The protein below binds the small molecule below.
Small molecule (SMILES): CC(=O)N[C@@H]1[C@@H](O)[C@H](O)[C@@H](CO)O[C@H]1O

Binding-site contacts:
Ligand atom O7 contacts residue ASN62 of chain 1.D at 3.6 Å (h-bond).
Ligand atom C7 contacts residue ASN62 of chain 1.D at 3.4 Å.
Ligand atom C2 contacts residue ASN62 of chain 1.D at 2.4 Å.
Ligand atom C4 contacts residue ASN62 of chain 1.D at 4.2 Å.
Ligand atom N2 contacts residue ASN62 of chain 1.D at 2.9 Å (h-bond).
Ligand atom C3 contacts residue ASN62 of chain 1.D at 3.8 Å.
Ligand atom C8 contacts residue ASN62 of chain 1.D at 4.1 Å.
Ligand atom C1 contacts residue ASN62 of chain 1.D at 1.4 Å.
Ligand atom O5 contacts residue ASN62 of chain 1.D at 2.4 Å (h-bond).
Ligand atom C5 contacts residue ASN62 of chain 1.D at 3.7 Å.
Ligand atom C8 contacts residue THR33 of chain 1.D at 3.5 Å.

Sequence of chain 1.D:
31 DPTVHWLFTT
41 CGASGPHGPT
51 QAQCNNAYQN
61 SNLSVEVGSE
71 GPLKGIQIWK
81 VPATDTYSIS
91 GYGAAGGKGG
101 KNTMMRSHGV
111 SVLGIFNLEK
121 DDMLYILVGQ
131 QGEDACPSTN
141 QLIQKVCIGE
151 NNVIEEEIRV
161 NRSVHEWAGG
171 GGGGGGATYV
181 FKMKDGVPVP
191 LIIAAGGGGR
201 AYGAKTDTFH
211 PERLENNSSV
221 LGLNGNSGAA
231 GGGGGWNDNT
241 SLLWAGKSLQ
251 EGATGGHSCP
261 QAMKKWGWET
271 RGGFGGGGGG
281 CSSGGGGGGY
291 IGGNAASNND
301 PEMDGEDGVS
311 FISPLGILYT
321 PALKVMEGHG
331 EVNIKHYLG